Sequence of chain 1.C:
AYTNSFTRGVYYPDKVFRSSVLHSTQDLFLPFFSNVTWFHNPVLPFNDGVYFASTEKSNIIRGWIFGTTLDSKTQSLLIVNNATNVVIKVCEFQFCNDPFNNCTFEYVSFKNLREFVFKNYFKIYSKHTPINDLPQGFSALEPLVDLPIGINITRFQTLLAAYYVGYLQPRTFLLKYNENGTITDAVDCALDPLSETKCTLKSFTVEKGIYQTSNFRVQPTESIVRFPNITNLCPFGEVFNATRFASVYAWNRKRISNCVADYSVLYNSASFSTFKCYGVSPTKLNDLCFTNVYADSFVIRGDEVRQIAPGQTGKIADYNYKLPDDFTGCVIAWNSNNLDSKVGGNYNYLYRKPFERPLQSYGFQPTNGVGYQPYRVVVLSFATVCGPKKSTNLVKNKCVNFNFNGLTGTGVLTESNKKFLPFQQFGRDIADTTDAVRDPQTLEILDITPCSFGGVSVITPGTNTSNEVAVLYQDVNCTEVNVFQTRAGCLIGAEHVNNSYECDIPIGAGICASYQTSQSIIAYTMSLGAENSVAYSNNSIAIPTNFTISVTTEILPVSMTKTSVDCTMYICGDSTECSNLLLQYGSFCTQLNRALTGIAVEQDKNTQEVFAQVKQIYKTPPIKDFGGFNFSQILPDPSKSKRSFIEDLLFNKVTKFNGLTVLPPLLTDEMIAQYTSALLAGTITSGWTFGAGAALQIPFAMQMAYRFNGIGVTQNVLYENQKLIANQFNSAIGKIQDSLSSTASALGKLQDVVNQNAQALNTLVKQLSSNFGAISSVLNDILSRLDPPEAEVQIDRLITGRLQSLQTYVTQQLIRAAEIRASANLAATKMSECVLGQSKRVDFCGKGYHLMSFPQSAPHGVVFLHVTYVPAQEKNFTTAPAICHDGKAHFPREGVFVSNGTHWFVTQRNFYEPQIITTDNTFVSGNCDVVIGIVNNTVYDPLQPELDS

A small-molecule ligand and the protein it binds are described below.
Small molecule (SMILES): CC(=O)N[C@H]1[C@H](O[C@H]2[C@H](O)[C@@H](NC(C)=O)CO[C@@H]2CO)O[C@H](CO)[C@@H](O[C@@H]2O[C@H](CO)[C@@H](O)[C@H](O)[C@@H]2O)[C@@H]1O

Binding-site contacts:
Ligand atom C5 contacts residue LEU896 of chain 1.C at 4.3 Å (hydrophobic).
Ligand atom C3 contacts residue ASN691 of chain 1.C at 3.8 Å.
Ligand atom C4 contacts residue ASN691 of chain 1.C at 4.2 Å.
Ligand atom C1 contacts residue ASN691 of chain 1.C at 1.4 Å.
Ligand atom O7 contacts residue ASN691 of chain 1.C at 3.0 Å (h-bond).
Ligand atom C3 contacts residue LEU896 of chain 1.C at 4.2 Å (hydrophobic).
Ligand atom C4 contacts residue LEU896 of chain 1.C at 4.4 Å (hydrophobic).
Ligand atom N2 contacts residue ASN691 of chain 1.C at 3.0 Å (h-bond).
Ligand atom C1 contacts residue GLN1045 of chain 1.C at 3.8 Å.
Ligand atom O4 contacts residue LEU896 of chain 1.C at 3.5 Å.
Ligand atom N2 contacts residue LEU896 of chain 1.C at 3.6 Å.
Ligand atom C7 contacts residue LEU896 of chain 1.C at 4.3 Å (hydrophobic).
Ligand atom C8 contacts residue ASN691 of chain 1.C at 4.4 Å.
Ligand atom C8 contacts residue LEU896 of chain 1.C at 4.2 Å (hydrophobic).
Ligand atom O6 contacts residue GLN900 of chain 1.C at 4.2 Å.
Ligand atom O5 contacts residue GLN1045 of chain 1.C at 3.8 Å.
Ligand atom C2 contacts residue GLN1045 of chain 1.C at 4.1 Å.
Ligand atom C7 contacts residue GLN1045 of chain 1.C at 4.5 Å.
Ligand atom O6 contacts residue PHE692 of chain 1.C at 4.2 Å.
Ligand atom C5 contacts residue ASN691 of chain 1.C at 3.7 Å.
Ligand atom C5 contacts residue GLN900 of chain 1.C at 4.4 Å.
Ligand atom O6 contacts residue THR693 of chain 1.C at 4.4 Å.
Ligand atom C2 contacts residue ASN691 of chain 1.C at 2.5 Å.
Ligand atom O5 contacts residue ASN691 of chain 1.C at 2.3 Å (h-bond).
Ligand atom C1 contacts residue LEU896 of chain 1.C at 4.4 Å (hydrophobic).
Ligand atom C2 contacts residue LEU896 of chain 1.C at 4.3 Å (hydrophobic).
Ligand atom O7 contacts residue GLN1045 of chain 1.C at 3.5 Å (h-bond).
Ligand atom C7 contacts residue ASN691 of chain 1.C at 3.2 Å.